Binding-site contacts:
Ligand atom CD contacts residue TRP90 of chain 1.D at 4.1 Å (hydrophobic).
Ligand atom CM3 contacts residue TRP33 of chain 1.C at 3.3 Å (hydrophobic).
Ligand atom NZ contacts residue TRP33 of chain 1.C at 4.2 Å.
Ligand atom NZ contacts residue ASP50 of chain 1.C at 4.2 Å.
Ligand atom CM3 contacts residue TYR59 of chain 1.C at 3.9 Å (hydrophobic).
Ligand atom CM1 contacts residue TRP106 of chain 1.C at 4.0 Å (hydrophobic).
Ligand atom NZ contacts residue TRP90 of chain 1.D at 4.0 Å.
Ligand atom CM1 contacts residue TRP90 of chain 1.D at 3.5 Å (hydrophobic).
Ligand atom NZ contacts residue TRP106 of chain 1.C at 4.4 Å.
Ligand atom CM3 contacts residue GLU99 of chain 1.C at 4.1 Å.
Ligand atom CG contacts residue TRP106 of chain 1.C at 3.7 Å (hydrophobic).
Ligand atom CM2 contacts residue ASP50 of chain 1.C at 4.5 Å.
Ligand atom CE contacts residue TRP90 of chain 1.D at 3.7 Å (hydrophobic).
Ligand atom CM1 contacts residue TYR97 of chain 1.D at 3.4 Å (hydrophobic).
Ligand atom NZ contacts residue GLU99 of chain 1.C at 3.9 Å.
Ligand atom CB contacts residue TRP90 of chain 1.D at 4.5 Å (hydrophobic).
Ligand atom CM2 contacts residue TRP33 of chain 1.C at 3.4 Å (hydrophobic).
Ligand atom CM2 contacts residue TRP106 of chain 1.C at 3.6 Å (hydrophobic).
Ligand atom CM1 contacts residue GLU99 of chain 1.C at 3.5 Å.
Ligand atom CM2 contacts residue GLU99 of chain 1.C at 3.5 Å.
Ligand atom CM1 contacts residue ASP50 of chain 1.C at 4.1 Å.
Ligand atom CM3 contacts residue ASP50 of chain 1.C at 3.2 Å.
Ligand atom CM3 contacts residue TRP90 of chain 1.D at 3.5 Å (hydrophobic).
Ligand atom CD contacts residue TRP106 of chain 1.C at 3.1 Å (hydrophobic).

The small molecule below binds the protein below.
Small molecule (SMILES): C[N+](C)(C)CCCC[C@H](N)C(=O)O

Sequence of chain 1.D:
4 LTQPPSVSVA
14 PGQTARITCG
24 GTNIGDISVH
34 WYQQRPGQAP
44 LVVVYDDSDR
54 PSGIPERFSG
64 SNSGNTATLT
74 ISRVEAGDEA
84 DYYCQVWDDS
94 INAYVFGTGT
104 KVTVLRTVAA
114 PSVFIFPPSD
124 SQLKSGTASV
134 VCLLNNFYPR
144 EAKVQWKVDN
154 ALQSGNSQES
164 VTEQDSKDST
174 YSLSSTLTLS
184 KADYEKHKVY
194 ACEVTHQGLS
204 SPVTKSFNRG

Sequence of chain 1.C:
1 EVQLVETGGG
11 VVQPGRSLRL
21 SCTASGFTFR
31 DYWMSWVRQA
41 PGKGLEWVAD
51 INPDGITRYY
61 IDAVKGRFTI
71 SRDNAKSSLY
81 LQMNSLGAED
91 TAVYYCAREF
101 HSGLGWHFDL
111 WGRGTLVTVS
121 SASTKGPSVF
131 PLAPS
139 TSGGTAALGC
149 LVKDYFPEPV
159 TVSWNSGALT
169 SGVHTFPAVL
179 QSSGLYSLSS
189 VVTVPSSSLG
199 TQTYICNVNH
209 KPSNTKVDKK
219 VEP